Binding-site contacts:
Ligand atom C contacts residue ALA274 of chain 2.A at 3.3 Å (hydrophobic).
Ligand atom C5 contacts residue ASN196 of chain 2.A at 4.0 Å.
Ligand atom C contacts residue ILE275 of chain 2.A at 4.0 Å (hydrophobic).
Ligand atom O3 contacts residue ASN196 of chain 2.A at 3.6 Å.
Ligand atom C2 contacts residue ASN196 of chain 2.A at 4.0 Å.
Ligand atom C4 contacts residue ALA197 of chain 2.A at 3.7 Å (hydrophobic).
Ligand atom C contacts residue ASP276 of chain 2.A at 3.4 Å.
Ligand atom O4 contacts residue ALA197 of chain 2.A at 3.7 Å.
Ligand atom C5 contacts residue ALA197 of chain 2.A at 3.7 Å (hydrophobic).
Ligand atom C4 contacts residue ASN196 of chain 2.A at 3.6 Å.
Ligand atom C3 contacts residue ALA197 of chain 2.A at 4.2 Å (hydrophobic).
Ligand atom C1 contacts residue HIS194 of chain 2.A at 4.3 Å.
Ligand atom C6 contacts residue THR273 of chain 2.A at 4.3 Å.
Ligand atom C6 contacts residue ALA274 of chain 2.A at 3.8 Å (hydrophobic).
Ligand atom C2 contacts residue HIS194 of chain 2.A at 4.0 Å.
Ligand atom C1 contacts residue ASP276 of chain 2.A at 4.3 Å.
Ligand atom C1 contacts residue ALA274 of chain 2.A at 4.0 Å (hydrophobic).
Ligand atom O4 contacts residue ASN196 of chain 2.A at 3.9 Å.
Ligand atom C6 contacts residue ALA197 of chain 2.A at 4.2 Å (hydrophobic).
Ligand atom C6 contacts residue ASN196 of chain 2.A at 4.3 Å.
Ligand atom C1 contacts residue ASN196 of chain 2.A at 4.1 Å.
Ligand atom O3 contacts residue CYS195 of chain 2.A at 4.1 Å.
Ligand atom C2 contacts residue ASP276 of chain 2.A at 4.3 Å.
Ligand atom C3 contacts residue ASN196 of chain 2.A at 3.7 Å.
Ligand atom C contacts residue HIS194 of chain 2.A at 3.7 Å.

The protein below binds the small molecule below.
Small molecule (SMILES): Cc1ccc(O)c(O)c1

Sequence of chain 2.A:
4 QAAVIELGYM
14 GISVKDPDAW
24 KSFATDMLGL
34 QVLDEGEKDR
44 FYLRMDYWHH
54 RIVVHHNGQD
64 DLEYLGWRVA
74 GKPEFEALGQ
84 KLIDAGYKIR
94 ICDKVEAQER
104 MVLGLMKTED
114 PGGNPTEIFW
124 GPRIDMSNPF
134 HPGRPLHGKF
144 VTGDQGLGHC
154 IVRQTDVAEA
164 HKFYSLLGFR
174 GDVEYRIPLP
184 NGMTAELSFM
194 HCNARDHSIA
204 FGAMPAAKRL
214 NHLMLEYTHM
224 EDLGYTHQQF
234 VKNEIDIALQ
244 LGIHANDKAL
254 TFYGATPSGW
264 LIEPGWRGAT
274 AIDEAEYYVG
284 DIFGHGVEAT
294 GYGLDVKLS